Sequence of chain 1.A:
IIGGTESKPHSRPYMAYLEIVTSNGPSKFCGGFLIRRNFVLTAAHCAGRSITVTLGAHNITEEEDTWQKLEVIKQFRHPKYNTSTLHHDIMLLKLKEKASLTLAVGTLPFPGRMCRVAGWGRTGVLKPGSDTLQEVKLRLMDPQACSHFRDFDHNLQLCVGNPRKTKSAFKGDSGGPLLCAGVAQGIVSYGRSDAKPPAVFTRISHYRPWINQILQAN

Binding-site contacts:
Ligand atom C5 contacts residue ASN82 of chain 1.A at 3.6 Å.
Ligand atom O5 contacts residue THR85 of chain 1.A at 3.7 Å.
Ligand atom C1 contacts residue ASN82 of chain 1.A at 1.4 Å.
Ligand atom N2 contacts residue ASN82 of chain 1.A at 3.0 Å (h-bond).
Ligand atom O5 contacts residue ASN82 of chain 1.A at 2.3 Å (h-bond).
Ligand atom C2 contacts residue ASN82 of chain 1.A at 2.5 Å.
Ligand atom C1 contacts residue SER84 of chain 1.A at 4.4 Å.
Ligand atom O6 contacts residue THR85 of chain 1.A at 4.4 Å.
Ligand atom O7 contacts residue SER84 of chain 1.A at 3.9 Å.
Ligand atom C4 contacts residue ASN82 of chain 1.A at 4.3 Å.
Ligand atom C6 contacts residue THR85 of chain 1.A at 3.8 Å.
Ligand atom C5 contacts residue THR85 of chain 1.A at 4.0 Å.
Ligand atom C7 contacts residue ASN82 of chain 1.A at 3.5 Å.
Ligand atom C1 contacts residue THR85 of chain 1.A at 4.4 Å.
Ligand atom O7 contacts residue ASN82 of chain 1.A at 3.5 Å (h-bond).
Ligand atom C3 contacts residue ASN82 of chain 1.A at 3.8 Å.

The protein below binds the small molecule below.
Small molecule (SMILES): CC(=O)N[C@@H]1[C@@H](O)[C@H](O)[C@@H](CO)O[C@H]1O